Sequence of chain 1.B:
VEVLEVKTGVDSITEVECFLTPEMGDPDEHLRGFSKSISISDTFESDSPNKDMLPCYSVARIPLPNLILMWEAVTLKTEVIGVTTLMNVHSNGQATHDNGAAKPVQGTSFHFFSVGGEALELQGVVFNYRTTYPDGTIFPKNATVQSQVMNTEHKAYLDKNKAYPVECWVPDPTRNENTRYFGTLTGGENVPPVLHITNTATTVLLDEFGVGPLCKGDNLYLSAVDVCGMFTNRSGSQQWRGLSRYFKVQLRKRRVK

Sequence of chain 1.A:
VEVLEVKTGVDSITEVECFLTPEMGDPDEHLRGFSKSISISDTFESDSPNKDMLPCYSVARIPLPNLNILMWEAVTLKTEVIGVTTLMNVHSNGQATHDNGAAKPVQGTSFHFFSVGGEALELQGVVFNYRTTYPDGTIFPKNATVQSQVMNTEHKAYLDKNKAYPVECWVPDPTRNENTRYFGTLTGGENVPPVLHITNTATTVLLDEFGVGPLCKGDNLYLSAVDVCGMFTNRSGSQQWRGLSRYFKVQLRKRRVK

Binding-site contacts:
Ligand atom O1A contacts residue ASN247 of chain 1.B at 3.8 Å.
Ligand atom O6 contacts residue SER43 of chain 1.B at 3.8 Å.
Ligand atom O10 contacts residue LEU37 of chain 1.B at 3.5 Å.
Ligand atom O1B contacts residue SER249 of chain 1.B at 3.8 Å.
Ligand atom C6 contacts residue LYS42 of chain 1.B at 3.7 Å.
Ligand atom O6 contacts residue LYS42 of chain 1.B at 2.7 Å (salt-bridge).
Ligand atom N5 contacts residue GLN253 of chain 1.B at 3.3 Å (h-bond).
Ligand atom C9 contacts residue SER43 of chain 1.B at 3.6 Å.
Ligand atom C9 contacts residue GLN253 of chain 1.B at 3.7 Å.
Ligand atom C3 contacts residue ASN113 of chain 1.A at 3.1 Å.
Ligand atom N5 contacts residue ASN247 of chain 1.B at 2.9 Å (h-bond).
Ligand atom C4 contacts residue SER43 of chain 1.B at 3.7 Å.
Ligand atom C6 contacts residue ILE44 of chain 1.B at 3.2 Å (hydrophobic).
Ligand atom O1A contacts residue SER249 of chain 1.B at 2.6 Å (h-bond).
Ligand atom C11 contacts residue LEU37 of chain 1.B at 3.8 Å (hydrophobic).
Ligand atom O7 contacts residue LEU37 of chain 1.B at 3.6 Å.
Ligand atom C11 contacts residue PHE50 of chain 1.C at 3.7 Å (hydrophobic).
Ligand atom C4 contacts residue ASN113 of chain 1.A at 3.7 Å.
Ligand atom O3 contacts residue ASN113 of chain 1.A at 3.0 Å (h-bond).
Ligand atom O4 contacts residue ASN106 of chain 1.B at 3.3 Å (h-bond).
Ligand atom O1A contacts residue SER251 of chain 1.B at 3.4 Å (h-bond).
Ligand atom O6 contacts residue ILE44 of chain 1.B at 3.0 Å (h-bond).
Ligand atom C10 contacts residue GLN253 of chain 1.B at 3.4 Å.
Ligand atom O8 contacts residue SER43 of chain 1.B at 3.2 Å (h-bond).
Ligand atom C11 contacts residue GLN253 of chain 1.B at 3.2 Å.
Ligand atom O6 contacts residue SER43 of chain 1.B at 3.0 Å (h-bond).
Ligand atom C1 contacts residue SER249 of chain 1.B at 3.6 Å.
Ligand atom C6 contacts residue ASN113 of chain 1.A at 3.8 Å.
Ligand atom C10 contacts residue ASN247 of chain 1.B at 3.8 Å.
Ligand atom O1B contacts residue SER251 of chain 1.B at 2.7 Å (h-bond).
Ligand atom C6 contacts residue ASN247 of chain 1.B at 3.9 Å.
Ligand atom O9 contacts residue SER43 of chain 1.B at 3.0 Å (h-bond).
Ligand atom O4 contacts residue EDO1 of chain 1.P at 3.5 Å (h-bond).
Ligand atom O9 contacts residue LYS42 of chain 1.B at 3.5 Å.
Ligand atom C5 contacts residue ASN247 of chain 1.B at 3.7 Å.
Ligand atom C4 contacts residue ASN247 of chain 1.B at 3.6 Å.
Ligand atom C1 contacts residue SER251 of chain 1.B at 3.4 Å.
Ligand atom C7 contacts residue GLN253 of chain 1.B at 3.6 Å.
Ligand atom C4 contacts residue EDO1 of chain 1.P at 3.9 Å.
Ligand atom C11 contacts residue ASN247 of chain 1.B at 3.7 Å.

A small-molecule ligand and the protein it binds are described below.
Small molecule (SMILES): CC(=O)N[C@H]1[C@H](O[C@@H]2[C@H](O[C@]3(C(=O)O)C[C@H](O)[C@@H](NC(C)=O)[C@H]([C@H](O)[C@H](O)CO)O3)[C@@H](O)[C@H](O)O[C@@H]2CO)O[C@H](CO)[C@H](O)[C@@H]1O[C@@H]1O[C@H](CO)[C@H](O)[C@H](O)[C@H]1O

Sequence of chain 1.C:
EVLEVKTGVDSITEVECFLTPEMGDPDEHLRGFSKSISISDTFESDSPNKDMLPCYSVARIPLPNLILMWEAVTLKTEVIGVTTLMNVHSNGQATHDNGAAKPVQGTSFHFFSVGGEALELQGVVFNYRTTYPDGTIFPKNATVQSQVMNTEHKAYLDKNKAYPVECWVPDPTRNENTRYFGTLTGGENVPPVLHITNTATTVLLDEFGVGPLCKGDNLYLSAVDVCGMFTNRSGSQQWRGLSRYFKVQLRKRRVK